Binding-site contacts:
Ligand atom C2 contacts residue THR196 of chain 1.A at 2.9 Å.
Ligand atom O5 contacts residue VAL118 of chain 1.A at 3.7 Å.
Ligand atom C2 contacts residue LEU194 of chain 1.A at 3.9 Å (hydrophobic).
Ligand atom C6 contacts residue ZN1 of chain 1.B at 2.7 Å.
Ligand atom O3 contacts residue ZN1 of chain 1.B at 2.0 Å.
Ligand atom C7 contacts residue THR196 of chain 1.A at 3.5 Å.
Ligand atom O4 contacts residue THR196 of chain 1.A at 3.2 Å (h-bond).
Ligand atom O2 contacts residue VAL139 of chain 1.A at 3.6 Å.
Ligand atom C8 contacts residue THR196 of chain 1.A at 3.8 Å.
Ligand atom S1 contacts residue GLN89 of chain 1.A at 3.9 Å.
Ligand atom C7 contacts residue THR195 of chain 1.A at 4.0 Å.
Ligand atom O2 contacts residue HIS91 of chain 1.A at 3.4 Å.
Ligand atom C7 contacts residue LEU194 of chain 1.A at 3.5 Å (hydrophobic).
Ligand atom C3 contacts residue THR196 of chain 1.A at 3.4 Å.
Ligand atom O2 contacts residue ZN1 of chain 1.B at 2.9 Å.
Ligand atom O1 contacts residue PHE127 of chain 1.A at 3.6 Å.
Ligand atom O5 contacts residue GLN89 of chain 1.A at 2.8 Å (h-bond).
Ligand atom C5 contacts residue GOL1 of chain 1.D at 3.8 Å.
Ligand atom N1 contacts residue LEU194 of chain 1.A at 3.8 Å.
Ligand atom O1 contacts residue VAL118 of chain 1.A at 3.4 Å.
Ligand atom C3 contacts residue LEU194 of chain 1.A at 4.0 Å (hydrophobic).
Ligand atom C8 contacts residue PRO198 of chain 1.A at 3.9 Å (hydrophobic).
Ligand atom O5 contacts residue GOL1 of chain 1.D at 3.4 Å (h-bond).
Ligand atom O4 contacts residue THR195 of chain 1.A at 2.8 Å (h-bond).
Ligand atom O1 contacts residue LEU194 of chain 1.A at 4.0 Å.
Ligand atom C6 contacts residue HIS91 of chain 1.A at 3.4 Å.
Ligand atom O4 contacts residue LEU194 of chain 1.A at 3.0 Å.
Ligand atom O1 contacts residue LEU137 of chain 1.A at 3.9 Å.
Ligand atom C9 contacts residue GOL1 of chain 1.D at 3.6 Å.
Ligand atom O2 contacts residue TRP205 of chain 1.A at 3.7 Å.
Ligand atom O2 contacts residue VAL118 of chain 1.A at 3.7 Å.
Ligand atom O3 contacts residue HIS93 of chain 1.A at 3.6 Å (h-bond).
Ligand atom O2 contacts residue HIS116 of chain 1.A at 3.0 Å (h-bond).
Ligand atom C2 contacts residue PRO197 of chain 1.A at 3.5 Å (hydrophobic).
Ligand atom O3 contacts residue HIS91 of chain 1.A at 3.0 Å (h-bond).
Ligand atom O3 contacts residue HIS116 of chain 1.A at 3.5 Å (h-bond).
Ligand atom O3 contacts residue THR195 of chain 1.A at 3.5 Å (h-bond).
Ligand atom C6 contacts residue HIS116 of chain 1.A at 3.6 Å.
Ligand atom C8 contacts residue PRO197 of chain 1.A at 3.3 Å (hydrophobic).
Ligand atom O5 contacts residue HIS91 of chain 1.A at 3.3 Å.

Sequence of chain 1.A:
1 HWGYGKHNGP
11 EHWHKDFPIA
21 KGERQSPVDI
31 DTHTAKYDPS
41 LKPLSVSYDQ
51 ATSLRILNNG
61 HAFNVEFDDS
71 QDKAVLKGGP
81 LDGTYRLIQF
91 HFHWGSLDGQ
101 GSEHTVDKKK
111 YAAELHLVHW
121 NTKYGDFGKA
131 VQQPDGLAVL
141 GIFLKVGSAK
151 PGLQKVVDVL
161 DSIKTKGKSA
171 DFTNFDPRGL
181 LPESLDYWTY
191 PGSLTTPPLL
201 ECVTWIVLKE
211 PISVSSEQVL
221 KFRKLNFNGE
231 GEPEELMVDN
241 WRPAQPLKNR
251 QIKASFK

This protein binds this small molecule.
Small molecule (SMILES): O=C(O)CN1C(=O)c2ccccc2S1(=O)=O